Sequence of chain 1.A:
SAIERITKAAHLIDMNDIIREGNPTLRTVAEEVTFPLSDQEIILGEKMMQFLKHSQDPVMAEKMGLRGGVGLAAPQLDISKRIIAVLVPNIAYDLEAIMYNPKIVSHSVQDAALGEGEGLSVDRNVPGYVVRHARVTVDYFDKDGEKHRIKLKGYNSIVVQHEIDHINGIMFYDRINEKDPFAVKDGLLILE

The small molecule below binds the protein below.
Small molecule (SMILES): CNC(=O)c1cccc(C)c1Nc1nc(N2CCN(c3ccccc3Cl)CC2)nc(N2CSC[C@H]2C(=O)NC)n1

Binding-site contacts:
Ligand atom C24 contacts residue VAL71 of chain 1.A at 3.7 Å (hydrophobic).
Ligand atom O38 contacts residue GLY72 of chain 1.A at 3.7 Å.
Ligand atom N36 contacts residue GLY129 of chain 1.A at 2.9 Å (h-bond).
Ligand atom C5 contacts residue GLU126 of chain 1.A at 2.9 Å.
Ligand atom C15 contacts residue GLY129 of chain 1.A at 3.8 Å.
Ligand atom C14 contacts residue GLY129 of chain 1.A at 3.8 Å.
Ligand atom N35 contacts residue GLY127 of chain 1.A at 3.5 Å (h-bond).
Ligand atom C11 contacts residue GLY127 of chain 1.A at 3.5 Å.
Ligand atom N35 contacts residue GLU128 of chain 1.A at 3.8 Å.
Ligand atom C17 contacts residue VAL71 of chain 1.A at 4.0 Å (hydrophobic).
Ligand atom C3 contacts residue GLU126 of chain 1.A at 3.2 Å.
Ligand atom C16 contacts residue GLU126 of chain 1.A at 3.6 Å.
Ligand atom C19 contacts residue GLY70 of chain 1.A at 3.9 Å.
Ligand atom O37 contacts residue GLY129 of chain 1.A at 3.8 Å.
Ligand atom C4 contacts residue GLU126 of chain 1.A at 3.8 Å.
Ligand atom O38 contacts residue VAL71 of chain 1.A at 2.9 Å (h-bond).
Ligand atom C27 contacts residue GLY129 of chain 1.A at 3.4 Å.
Ligand atom N34 contacts residue GLY127 of chain 1.A at 2.8 Å (h-bond).
Ligand atom N30 contacts residue GLU128 of chain 1.A at 3.7 Å.
Ligand atom C19 contacts residue GLY69 of chain 1.A at 3.6 Å.
Ligand atom C1 contacts residue GLY69 of chain 1.A at 3.9 Å.
Ligand atom N33 contacts residue GLY129 of chain 1.A at 3.3 Å (h-bond).
Ligand atom N34 contacts residue GLU128 of chain 1.A at 3.9 Å.
Ligand atom C27 contacts residue LEU131 of chain 1.A at 3.9 Å (hydrophobic).
Ligand atom CL40 contacts residue GLN57 of chain 1.A at 3.9 Å.
Ligand atom C26 contacts residue GLU128 of chain 1.A at 3.4 Å.
Ligand atom C26 contacts residue GLU126 of chain 1.A at 3.4 Å.
Ligand atom C23 contacts residue GLU128 of chain 1.A at 3.8 Å.
Ligand atom C16 contacts residue GLY127 of chain 1.A at 3.9 Å.
Ligand atom C23 contacts residue GLY129 of chain 1.A at 3.8 Å.
Ligand atom S39 contacts residue HIS173 of chain 1.A at 3.5 Å (h-bond).
Ligand atom C8 contacts residue GLU126 of chain 1.A at 3.6 Å.
Ligand atom O38 contacts residue GLY70 of chain 1.A at 3.6 Å.
Ligand atom C26 contacts residue GLY127 of chain 1.A at 3.8 Å.
Ligand atom C27 contacts residue OCS130 of chain 1.A at 3.7 Å.
Ligand atom CL40 contacts residue VAL71 of chain 1.A at 3.6 Å.
Ligand atom N35 contacts residue GLU126 of chain 1.A at 2.6 Å (salt-bridge).
Ligand atom N30 contacts residue GLY129 of chain 1.A at 3.2 Å (h-bond).
Ligand atom C15 contacts residue GLY127 of chain 1.A at 3.9 Å.
Ligand atom C9 contacts residue GLU126 of chain 1.A at 3.8 Å.